Sequence of chain 1.E:
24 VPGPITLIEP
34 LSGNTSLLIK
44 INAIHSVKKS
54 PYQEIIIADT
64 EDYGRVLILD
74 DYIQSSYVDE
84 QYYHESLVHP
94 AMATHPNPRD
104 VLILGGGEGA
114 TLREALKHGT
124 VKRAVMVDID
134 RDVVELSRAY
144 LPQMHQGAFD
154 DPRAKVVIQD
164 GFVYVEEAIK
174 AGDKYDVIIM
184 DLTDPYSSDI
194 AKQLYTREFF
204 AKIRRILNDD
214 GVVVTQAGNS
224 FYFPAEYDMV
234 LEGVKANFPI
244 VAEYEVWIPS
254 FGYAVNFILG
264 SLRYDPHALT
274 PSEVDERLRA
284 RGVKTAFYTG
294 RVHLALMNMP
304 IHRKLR

Binding-site contacts:
Ligand atom C4 contacts residue LEU185 of chain 1.E at 3.6 Å (hydrophobic).
Ligand atom C5' contacts residue ASP184 of chain 1.E at 3.3 Å.
Ligand atom O2' contacts residue ASP133 of chain 1.E at 3.8 Å.
Ligand atom O4' contacts residue LEU185 of chain 1.E at 3.7 Å.
Ligand atom N6 contacts residue ASP163 of chain 1.E at 3.1 Å (salt-bridge).
Ligand atom C5' contacts residue SPM1 of chain 1.S at 3.7 Å.
Ligand atom C4' contacts residue ASP184 of chain 1.E at 3.8 Å.
Ligand atom O2' contacts residue GLN56 of chain 1.E at 3.1 Å (h-bond).
Ligand atom C2 contacts residue ILE132 of chain 1.E at 3.3 Å (hydrophobic).
Ligand atom CS contacts residue LEU70 of chain 1.E at 3.8 Å (hydrophobic).
Ligand atom CS contacts residue LEU72 of chain 1.E at 3.7 Å (hydrophobic).
Ligand atom C4 contacts residue ILE132 of chain 1.E at 3.7 Å (hydrophobic).
Ligand atom CS contacts residue GLU111 of chain 1.E at 3.6 Å.
Ligand atom N3 contacts residue ASP131 of chain 1.E at 3.7 Å.
Ligand atom S5' contacts residue SPM1 of chain 1.S at 3.5 Å.
Ligand atom S5' contacts residue ASP184 of chain 1.E at 3.7 Å.
Ligand atom O3' contacts residue ASP131 of chain 1.E at 2.8 Å (salt-bridge).
Ligand atom S5' contacts residue GLY110 of chain 1.E at 3.6 Å.
Ligand atom N6 contacts residue ILE193 of chain 1.E at 2.9 Å (h-bond).
Ligand atom N7 contacts residue ILE193 of chain 1.E at 3.4 Å (h-bond).
Ligand atom C2' contacts residue ASP131 of chain 1.E at 3.7 Å.
Ligand atom N1 contacts residue ASP163 of chain 1.E at 3.7 Å.
Ligand atom N7 contacts residue ALA194 of chain 1.E at 3.5 Å.
Ligand atom C4' contacts residue ASP131 of chain 1.E at 3.5 Å.
Ligand atom C2 contacts residue GLY164 of chain 1.E at 3.5 Å.
Ligand atom N1 contacts residue GLY164 of chain 1.E at 2.9 Å (h-bond).
Ligand atom S5' contacts residue GLY109 of chain 1.E at 3.7 Å.
Ligand atom O4' contacts residue GLY108 of chain 1.E at 3.6 Å.
Ligand atom O2' contacts residue ASP131 of chain 1.E at 2.8 Å (salt-bridge).
Ligand atom C8 contacts residue THR186 of chain 1.E at 3.5 Å.
Ligand atom C3' contacts residue ASP131 of chain 1.E at 3.6 Å.
Ligand atom O4' contacts residue ASP184 of chain 1.E at 3.8 Å.
Ligand atom C3' contacts residue LEU72 of chain 1.E at 3.7 Å (hydrophobic).
Ligand atom C1' contacts residue ASP131 of chain 1.E at 3.6 Å.
Ligand atom S5' contacts residue GLU111 of chain 1.E at 3.4 Å (salt-bridge).
Ligand atom N6 contacts residue LEU197 of chain 1.E at 3.4 Å.
Ligand atom C8 contacts residue ILE193 of chain 1.E at 3.6 Å (hydrophobic).
Ligand atom C6 contacts residue ASP163 of chain 1.E at 3.8 Å.
Ligand atom O3' contacts residue VAL136 of chain 1.E at 3.6 Å.
Ligand atom N3 contacts residue ILE132 of chain 1.E at 3.2 Å (h-bond).

A small-molecule ligand and the protein it binds are described below.
Small molecule (SMILES): CSC[C@H]1O[C@@H](n2cnc3c(N)ncnc32)[C@H](O)[C@@H]1O